The small molecule below binds the protein below.
Small molecule (SMILES): Nc1nc2c(c(=O)[nH]1)N[C@H]1C(S)=C(S)[C@@H](CO[P](=O)(O)O[Mg](<-O)(<-O)O[P](=O)(O)OC[C@H]3O[C@H]4Nc5nc(N)[nH]c(=O)c5N[C@H]4C(S[W])=C3S)O[C@H]1N2

Sequence of chain 1.C:
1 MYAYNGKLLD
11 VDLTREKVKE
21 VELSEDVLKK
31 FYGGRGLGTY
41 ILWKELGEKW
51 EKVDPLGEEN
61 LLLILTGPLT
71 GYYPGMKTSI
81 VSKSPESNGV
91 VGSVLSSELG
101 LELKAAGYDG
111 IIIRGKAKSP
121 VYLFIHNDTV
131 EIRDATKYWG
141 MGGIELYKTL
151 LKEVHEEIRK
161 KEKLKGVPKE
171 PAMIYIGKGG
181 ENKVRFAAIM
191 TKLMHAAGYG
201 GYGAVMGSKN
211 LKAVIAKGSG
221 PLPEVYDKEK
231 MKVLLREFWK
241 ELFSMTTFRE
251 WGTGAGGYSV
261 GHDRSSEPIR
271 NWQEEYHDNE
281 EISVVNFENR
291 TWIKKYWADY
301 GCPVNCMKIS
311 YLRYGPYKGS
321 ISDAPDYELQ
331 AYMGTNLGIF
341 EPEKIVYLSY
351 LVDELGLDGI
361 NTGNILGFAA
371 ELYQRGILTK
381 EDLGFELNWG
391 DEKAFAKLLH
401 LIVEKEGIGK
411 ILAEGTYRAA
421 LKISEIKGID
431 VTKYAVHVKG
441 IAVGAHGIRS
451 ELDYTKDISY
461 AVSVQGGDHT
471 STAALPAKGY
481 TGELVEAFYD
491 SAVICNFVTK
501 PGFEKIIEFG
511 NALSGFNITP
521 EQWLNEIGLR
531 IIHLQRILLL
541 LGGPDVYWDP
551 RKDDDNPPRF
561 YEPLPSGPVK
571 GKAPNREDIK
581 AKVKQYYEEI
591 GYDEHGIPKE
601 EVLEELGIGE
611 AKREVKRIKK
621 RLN

Binding-site contacts:
Ligand atom O1P contacts residue VAL94 of chain 1.C at 2.7 Å (h-bond).
Ligand atom C30 contacts residue ASP490 of chain 1.C at 3.2 Å.
Ligand atom N10 contacts residue ASP353 of chain 1.C at 2.9 Å (salt-bridge).
Ligand atom C28 contacts residue MG1 of chain 1.V at 3.1 Å.
Ligand atom C8 contacts residue MG1 of chain 1.U at 3.0 Å.
Ligand atom N33 contacts residue CYS495 of chain 1.C at 3.2 Å (h-bond).
Ligand atom N30 contacts residue ILE494 of chain 1.C at 2.8 Å (h-bond).
Ligand atom O8 contacts residue ASP326 of chain 1.C at 2.7 Å (salt-bridge).
Ligand atom N30 contacts residue ASP490 of chain 1.C at 2.9 Å (salt-bridge).
Ligand atom S3 contacts residue TAU1 of chain 1.X at 3.1 Å (h-bond).
Ligand atom O28 contacts residue MG1 of chain 1.V at 2.1 Å.
Ligand atom MG1 contacts residue VAL94 of chain 1.C at 2.5 Å.
Ligand atom O5P contacts residue LYS77 of chain 1.C at 3.1 Å (salt-bridge).
Ligand atom O28 contacts residue THR470 of chain 1.C at 3.0 Å (h-bond).
Ligand atom N29 contacts residue GLU486 of chain 1.C at 3.1 Å (salt-bridge).
Ligand atom O6P contacts residue HIS195 of chain 1.C at 2.6 Å (h-bond).
Ligand atom O1P contacts residue ALA196 of chain 1.C at 3.1 Å (h-bond).
Ligand atom S24 contacts residue TAU1 of chain 1.X at 2.7 Å (h-bond).
Ligand atom N31 contacts residue ASN496 of chain 1.C at 2.9 Å (h-bond).
Ligand atom O8P contacts residue LYS77 of chain 1.C at 2.9 Å (salt-bridge).
Ligand atom O3P contacts residue MG1 of chain 1.V at 2.1 Å.
Ligand atom O1P contacts residue GLY198 of chain 1.C at 3.0 Å (h-bond).
Ligand atom O8 contacts residue MET194 of chain 1.C at 2.9 Å (h-bond).
Ligand atom O2G contacts residue ALA196 of chain 1.C at 3.1 Å (h-bond).
Ligand atom O1G contacts residue VAL94 of chain 1.C at 3.2 Å (h-bond).
Ligand atom O2P contacts residue TYR199 of chain 1.C at 2.9 Å (h-bond).
Ligand atom O2P contacts residue SER93 of chain 1.C at 2.7 Å (h-bond).
Ligand atom W1 contacts residue TAU1 of chain 1.X at 2.3 Å.
Ligand atom O8 contacts residue MG1 of chain 1.U at 1.8 Å.
Ligand atom O7P contacts residue ALA196 of chain 1.C at 2.9 Å (h-bond).
Ligand atom N9 contacts residue ASP353 of chain 1.C at 2.9 Å (salt-bridge).
Ligand atom N29 contacts residue ASP490 of chain 1.C at 2.8 Å (salt-bridge).
Ligand atom O6P contacts residue SER96 of chain 1.C at 2.7 Å (h-bond).
Ligand atom O5P contacts residue VAL94 of chain 1.C at 3.0 Å (h-bond).
Ligand atom O22 contacts residue LYS77 of chain 1.C at 2.9 Å (salt-bridge).
Ligand atom N13 contacts residue ASP358 of chain 1.C at 2.8 Å (salt-bridge).
Ligand atom MG1 contacts residue ALA196 of chain 1.C at 2.3 Å.
Ligand atom C30 contacts residue ASN496 of chain 1.C at 3.2 Å.
Ligand atom N11 contacts residue GLY359 of chain 1.C at 3.0 Å (h-bond).
Ligand atom N10 contacts residue LEU357 of chain 1.C at 2.9 Å (h-bond).